Sequence of chain 1.C:
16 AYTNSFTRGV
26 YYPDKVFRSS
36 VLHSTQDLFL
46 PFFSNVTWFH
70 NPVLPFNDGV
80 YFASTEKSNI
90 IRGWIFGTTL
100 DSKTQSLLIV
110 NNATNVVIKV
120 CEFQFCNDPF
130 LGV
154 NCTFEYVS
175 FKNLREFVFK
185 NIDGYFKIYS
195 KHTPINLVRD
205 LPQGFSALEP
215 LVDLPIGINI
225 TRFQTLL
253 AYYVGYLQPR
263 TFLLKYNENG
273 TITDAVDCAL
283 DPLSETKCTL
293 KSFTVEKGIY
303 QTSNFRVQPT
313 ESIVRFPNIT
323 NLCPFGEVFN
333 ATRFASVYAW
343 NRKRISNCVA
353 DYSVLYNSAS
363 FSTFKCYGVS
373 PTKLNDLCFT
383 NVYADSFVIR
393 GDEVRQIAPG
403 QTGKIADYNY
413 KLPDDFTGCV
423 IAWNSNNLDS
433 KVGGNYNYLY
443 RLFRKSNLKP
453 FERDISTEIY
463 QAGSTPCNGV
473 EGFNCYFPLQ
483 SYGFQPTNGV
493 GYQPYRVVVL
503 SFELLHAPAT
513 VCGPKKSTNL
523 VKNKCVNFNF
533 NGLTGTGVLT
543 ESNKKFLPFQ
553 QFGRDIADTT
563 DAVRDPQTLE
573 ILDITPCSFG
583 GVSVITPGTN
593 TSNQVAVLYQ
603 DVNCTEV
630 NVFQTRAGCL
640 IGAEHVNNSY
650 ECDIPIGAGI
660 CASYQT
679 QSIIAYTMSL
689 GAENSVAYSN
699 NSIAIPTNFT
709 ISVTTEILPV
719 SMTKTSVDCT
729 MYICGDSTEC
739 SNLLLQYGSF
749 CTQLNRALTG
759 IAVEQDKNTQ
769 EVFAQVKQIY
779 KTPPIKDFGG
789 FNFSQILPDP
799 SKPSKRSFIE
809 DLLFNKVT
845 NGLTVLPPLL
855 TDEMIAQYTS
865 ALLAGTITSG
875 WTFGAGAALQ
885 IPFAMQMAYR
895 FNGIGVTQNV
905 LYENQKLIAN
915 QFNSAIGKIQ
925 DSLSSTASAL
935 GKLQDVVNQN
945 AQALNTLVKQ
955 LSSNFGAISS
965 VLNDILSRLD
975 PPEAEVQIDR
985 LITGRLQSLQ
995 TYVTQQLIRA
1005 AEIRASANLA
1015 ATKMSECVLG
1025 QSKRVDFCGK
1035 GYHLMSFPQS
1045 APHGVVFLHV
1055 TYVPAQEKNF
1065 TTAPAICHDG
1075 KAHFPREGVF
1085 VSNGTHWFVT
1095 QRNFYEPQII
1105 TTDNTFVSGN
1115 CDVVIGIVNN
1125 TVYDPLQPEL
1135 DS

Binding-site contacts:
Ligand atom C1 contacts residue ASN50 of chain 1.C at 1.4 Å.
Ligand atom O5 contacts residue ASN50 of chain 1.C at 2.4 Å (h-bond).
Ligand atom C8 contacts residue TYR17 of chain 1.C at 3.7 Å (hydrophobic).
Ligand atom C5 contacts residue ASN50 of chain 1.C at 3.7 Å.
Ligand atom O7 contacts residue ASN50 of chain 1.C at 3.8 Å.
Ligand atom C7 contacts residue TYR17 of chain 1.C at 4.2 Å (hydrophobic).
Ligand atom N2 contacts residue ASN50 of chain 1.C at 2.9 Å (h-bond).
Ligand atom C2 contacts residue ASN50 of chain 1.C at 2.5 Å.
Ligand atom C7 contacts residue ASN50 of chain 1.C at 3.6 Å.
Ligand atom C3 contacts residue ASN50 of chain 1.C at 3.8 Å.
Ligand atom C4 contacts residue ASN50 of chain 1.C at 4.3 Å.
Ligand atom O7 contacts residue TYR17 of chain 1.C at 3.8 Å.

A small-molecule ligand and the protein it binds are described below.
Small molecule (SMILES): CC(=O)N[C@@H]1[C@@H](O)[C@H](O)[C@@H](CO)O[C@H]1O